A protein and the small-molecule ligand that binds it are described below.
Small molecule (SMILES): Fc1ccc(-c2n[nH]cc2-c2ccncc2)cc1

Sequence of chain 1.A:
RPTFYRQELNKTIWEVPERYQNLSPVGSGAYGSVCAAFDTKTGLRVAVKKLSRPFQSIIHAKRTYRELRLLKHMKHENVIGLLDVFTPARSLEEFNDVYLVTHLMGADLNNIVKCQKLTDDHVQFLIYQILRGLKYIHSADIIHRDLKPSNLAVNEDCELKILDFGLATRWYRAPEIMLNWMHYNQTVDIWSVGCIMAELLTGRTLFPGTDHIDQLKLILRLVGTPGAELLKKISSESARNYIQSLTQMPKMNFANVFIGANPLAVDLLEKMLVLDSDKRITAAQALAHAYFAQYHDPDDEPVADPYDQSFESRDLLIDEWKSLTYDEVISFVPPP

Binding-site contacts:
Ligand atom N9 contacts residue SER277 of chain 1.A at 2.9 Å (h-bond).
Ligand atom C8 contacts residue SER277 of chain 1.A at 4.1 Å.
Ligand atom N11 contacts residue ALA278 of chain 1.A at 3.8 Å.
Ligand atom C4 contacts residue LEU218 of chain 1.A at 3.9 Å (hydrophobic).
Ligand atom C1 contacts residue TYR281 of chain 1.A at 3.4 Å (hydrophobic).
Ligand atom C16 contacts residue TYR281 of chain 1.A at 3.6 Å (hydrophobic).
Ligand atom N2 contacts residue ILE252 of chain 1.A at 4.0 Å.
Ligand atom C6 contacts residue TYR281 of chain 1.A at 3.4 Å (hydrophobic).
Ligand atom C5 contacts residue TYR281 of chain 1.A at 4.3 Å (hydrophobic).
Ligand atom N2 contacts residue HIS251 of chain 1.A at 4.2 Å.
Ligand atom C12 contacts residue TYR281 of chain 1.A at 4.1 Å (hydrophobic).
Ligand atom C14 contacts residue SER277 of chain 1.A at 4.4 Å.
Ligand atom N2 contacts residue LEU255 of chain 1.A at 3.9 Å.
Ligand atom C15 contacts residue TYR281 of chain 1.A at 3.2 Å (hydrophobic).
Ligand atom C7 contacts residue ALA278 of chain 1.A at 4.3 Å (hydrophobic).
Ligand atom C1 contacts residue ILE252 of chain 1.A at 3.8 Å (hydrophobic).
Ligand atom N2 contacts residue LEU218 of chain 1.A at 4.3 Å.
Ligand atom C5 contacts residue LEU218 of chain 1.A at 4.2 Å (hydrophobic).
Ligand atom C3 contacts residue LEU218 of chain 1.A at 4.0 Å (hydrophobic).
Ligand atom C13 contacts residue TYR281 of chain 1.A at 3.9 Å (hydrophobic).
Ligand atom N9 contacts residue ALA278 of chain 1.A at 3.3 Å (h-bond).
Ligand atom C18 contacts residue ILE252 of chain 1.A at 4.3 Å (hydrophobic).
Ligand atom C3 contacts residue MET217 of chain 1.A at 3.2 Å (hydrophobic).
Ligand atom C14 contacts residue TYR281 of chain 1.A at 3.4 Å (hydrophobic).
Ligand atom C4 contacts residue MET217 of chain 1.A at 3.9 Å (hydrophobic).
Ligand atom C8 contacts residue ALA278 of chain 1.A at 3.6 Å (hydrophobic).
Ligand atom C1 contacts residue LEU255 of chain 1.A at 4.0 Å (hydrophobic).
Ligand atom N11 contacts residue SER277 of chain 1.A at 3.3 Å (h-bond).
Ligand atom C17 contacts residue TYR281 of chain 1.A at 4.0 Å (hydrophobic).
Ligand atom N2 contacts residue MET217 of chain 1.A at 4.1 Å.
Ligand atom C17 contacts residue ILE252 of chain 1.A at 3.8 Å (hydrophobic).
Ligand atom C18 contacts residue TYR281 of chain 1.A at 4.2 Å (hydrophobic).
Ligand atom C12 contacts residue SER277 of chain 1.A at 4.2 Å.
Ligand atom F19 contacts residue TYR281 of chain 1.A at 4.0 Å.